Sequence of chain 1.C:
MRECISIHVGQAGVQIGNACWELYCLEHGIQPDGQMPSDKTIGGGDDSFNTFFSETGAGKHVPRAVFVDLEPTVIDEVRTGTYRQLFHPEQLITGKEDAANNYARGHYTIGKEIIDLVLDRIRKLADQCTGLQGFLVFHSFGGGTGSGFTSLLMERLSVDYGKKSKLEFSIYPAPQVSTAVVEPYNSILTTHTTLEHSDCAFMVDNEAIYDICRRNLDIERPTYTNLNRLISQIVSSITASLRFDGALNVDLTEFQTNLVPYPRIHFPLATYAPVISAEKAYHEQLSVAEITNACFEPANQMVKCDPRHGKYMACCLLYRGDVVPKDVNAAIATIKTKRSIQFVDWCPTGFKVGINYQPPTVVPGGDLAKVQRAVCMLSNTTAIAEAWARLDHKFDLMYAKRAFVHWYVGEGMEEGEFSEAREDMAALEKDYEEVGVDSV

Binding-site contacts:
Ligand atom C08 contacts residue LEU246 of chain 1.D at 3.6 Å (hydrophobic).
Ligand atom C14 contacts residue LEU253 of chain 1.D at 3.8 Å (hydrophobic).
Ligand atom C19 contacts residue VAL313 of chain 1.D at 3.4 Å (hydrophobic).
Ligand atom C02 contacts residue LYS350 of chain 1.D at 3.4 Å.
Ligand atom C04 contacts residue ASN256 of chain 1.D at 3.0 Å.
Ligand atom N09 contacts residue ASN256 of chain 1.D at 3.5 Å (h-bond).
Ligand atom C12 contacts residue ALA248 of chain 1.D at 3.6 Å (hydrophobic).
Ligand atom C13 contacts residue ALA248 of chain 1.D at 3.5 Å (hydrophobic).
Ligand atom O18 contacts residue LYS350 of chain 1.D at 3.5 Å.
Ligand atom C10 contacts residue ALA248 of chain 1.D at 3.7 Å (hydrophobic).
Ligand atom C03 contacts residue ASN256 of chain 1.D at 3.3 Å.
Ligand atom C10 contacts residue LEU246 of chain 1.D at 3.5 Å (hydrophobic).
Ligand atom C13 contacts residue LEU253 of chain 1.D at 3.6 Å (hydrophobic).
Ligand atom C01 contacts residue LYS350 of chain 1.D at 3.7 Å.
Ligand atom C19 contacts residue MET257 of chain 1.D at 3.6 Å (hydrophobic).
Ligand atom C05 contacts residue ASN256 of chain 1.D at 3.3 Å.
Ligand atom N09 contacts residue LEU246 of chain 1.D at 3.8 Å.
Ligand atom C06 contacts residue ASN256 of chain 1.D at 3.7 Å.
Ligand atom C12 contacts residue LEU246 of chain 1.D at 3.8 Å (hydrophobic).
Ligand atom C03 contacts residue LYS350 of chain 1.D at 3.5 Å.
Ligand atom C12 contacts residue LEU253 of chain 1.D at 3.6 Å (hydrophobic).
Ligand atom C17 contacts residue LEU253 of chain 1.D at 3.8 Å (hydrophobic).
Ligand atom C02 contacts residue ASN256 of chain 1.D at 3.5 Å.
Ligand atom N09 contacts residue LYS252 of chain 1.D at 3.8 Å.
Ligand atom C16 contacts residue CYS239 of chain 1.D at 3.7 Å (hydrophobic).
Ligand atom C04 contacts residue THR179 of chain 1.C at 3.3 Å.
Ligand atom C10 contacts residue LEU253 of chain 1.D at 3.8 Å (hydrophobic).
Ligand atom C19 contacts residue ASN348 of chain 1.D at 3.4 Å.
Ligand atom O11 contacts residue LYS252 of chain 1.D at 3.8 Å.
Ligand atom C07 contacts residue LEU253 of chain 1.D at 3.5 Å (hydrophobic).
Ligand atom C04 contacts residue LYS350 of chain 1.D at 3.6 Å.
Ligand atom O11 contacts residue LEU253 of chain 1.D at 3.6 Å (h-bond).
Ligand atom C14 contacts residue VAL236 of chain 1.D at 3.7 Å (hydrophobic).
Ligand atom C17 contacts residue LEU246 of chain 1.D at 3.5 Å (hydrophobic).
Ligand atom O11 contacts residue ASP249 of chain 1.D at 3.7 Å.
Ligand atom C19 contacts residue ASN256 of chain 1.D at 3.4 Å.
Ligand atom C14 contacts residue LEU240 of chain 1.D at 3.8 Å (hydrophobic).
Ligand atom C15 contacts residue VAL236 of chain 1.D at 3.2 Å (hydrophobic).
Ligand atom O11 contacts residue ALA248 of chain 1.D at 3.1 Å.
Ligand atom C01 contacts residue ASN256 of chain 1.D at 3.7 Å.

The protein below binds the small molecule below.
Small molecule (SMILES): COc1ccc2[nH]c(C(=O)c3ccccc3)cc2c1

Sequence of chain 1.D:
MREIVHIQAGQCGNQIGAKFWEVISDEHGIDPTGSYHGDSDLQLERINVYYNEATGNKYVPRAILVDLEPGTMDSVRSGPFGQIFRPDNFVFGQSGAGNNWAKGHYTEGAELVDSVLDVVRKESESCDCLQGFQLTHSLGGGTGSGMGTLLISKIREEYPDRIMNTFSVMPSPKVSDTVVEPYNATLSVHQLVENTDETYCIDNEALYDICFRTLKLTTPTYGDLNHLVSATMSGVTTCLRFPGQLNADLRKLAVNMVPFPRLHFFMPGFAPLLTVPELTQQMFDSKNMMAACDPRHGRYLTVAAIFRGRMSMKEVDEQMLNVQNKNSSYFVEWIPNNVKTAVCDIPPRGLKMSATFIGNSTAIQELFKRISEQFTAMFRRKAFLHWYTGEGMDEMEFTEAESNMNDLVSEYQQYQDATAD